A small-molecule ligand and the protein it binds are described below.
Small molecule (SMILES): CC(=O)N[C@H]1[C@H](O[C@H]2[C@H](O)[C@@H](NC(C)=O)CO[C@@H]2CO)O[C@H](CO)[C@@H](O[C@@H]2O[C@H](CO)[C@@H](O)[C@H](O[C@H]3O[C@H](CO)[C@@H](O)[C@H](O)[C@@H]3O[C@H]3O[C@H](CO)[C@@H](O)[C@H](O)[C@@H]3O)[C@@H]2O)[C@@H]1O

Binding-site contacts:
Ligand atom C3 contacts residue ASN454 of chain 2.A at 3.8 Å.
Ligand atom C7 contacts residue GLU452 of chain 2.A at 4.3 Å.
Ligand atom O5 contacts residue ASN454 of chain 2.A at 2.3 Å (h-bond).
Ligand atom N2 contacts residue GLU452 of chain 2.A at 4.1 Å.
Ligand atom C1 contacts residue ASN454 of chain 2.A at 1.5 Å.
Ligand atom C4 contacts residue ASN454 of chain 2.A at 4.3 Å.
Ligand atom O7 contacts residue ASN454 of chain 2.A at 3.7 Å.
Ligand atom C5 contacts residue ASN454 of chain 2.A at 3.7 Å.
Ligand atom C8 contacts residue LEU453 of chain 2.A at 3.8 Å (hydrophobic).
Ligand atom C8 contacts residue GLU452 of chain 2.A at 3.9 Å.
Ligand atom C2 contacts residue ASN454 of chain 2.A at 2.5 Å.
Ligand atom N2 contacts residue ASN454 of chain 2.A at 3.0 Å (h-bond).
Ligand atom C7 contacts residue ASN454 of chain 2.A at 3.5 Å.

Sequence of chain 2.A:
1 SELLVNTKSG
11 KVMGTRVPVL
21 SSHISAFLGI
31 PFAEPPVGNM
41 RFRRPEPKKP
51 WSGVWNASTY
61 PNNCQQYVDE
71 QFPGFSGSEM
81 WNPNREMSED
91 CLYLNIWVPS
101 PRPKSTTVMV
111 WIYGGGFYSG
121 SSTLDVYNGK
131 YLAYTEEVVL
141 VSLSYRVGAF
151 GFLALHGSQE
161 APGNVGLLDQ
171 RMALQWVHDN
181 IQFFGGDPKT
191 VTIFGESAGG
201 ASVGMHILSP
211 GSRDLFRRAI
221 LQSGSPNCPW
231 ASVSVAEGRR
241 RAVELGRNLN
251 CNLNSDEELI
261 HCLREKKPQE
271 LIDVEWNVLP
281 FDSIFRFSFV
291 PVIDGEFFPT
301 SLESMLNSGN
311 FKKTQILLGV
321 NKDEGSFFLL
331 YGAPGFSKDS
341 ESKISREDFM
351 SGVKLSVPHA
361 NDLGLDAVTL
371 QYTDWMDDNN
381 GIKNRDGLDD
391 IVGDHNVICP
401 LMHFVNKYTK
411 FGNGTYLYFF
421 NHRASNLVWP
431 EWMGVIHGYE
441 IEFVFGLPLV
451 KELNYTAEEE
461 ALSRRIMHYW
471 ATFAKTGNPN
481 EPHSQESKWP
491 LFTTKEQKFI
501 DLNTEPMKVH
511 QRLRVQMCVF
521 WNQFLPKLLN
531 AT